Binding-site contacts:
Ligand atom C2 contacts residue GLU170 of chain 1.A at 3.5 Å.
Ligand atom P contacts residue SER216 of chain 1.A at 3.7 Å.
Ligand atom P contacts residue GLY176 of chain 1.A at 3.8 Å.
Ligand atom C2 contacts residue LYS15 of chain 1.A at 4.0 Å.
Ligand atom O3P contacts residue GLY238 of chain 1.A at 3.6 Å.
Ligand atom C1 contacts residue GLY237 of chain 1.A at 4.2 Å.
Ligand atom O4P contacts residue GLY176 of chain 1.A at 2.7 Å (h-bond).
Ligand atom C2 contacts residue LEU235 of chain 1.A at 4.0 Å (hydrophobic).
Ligand atom C1 contacts residue HIS97 of chain 1.A at 3.5 Å.
Ligand atom O1 contacts residue HIS97 of chain 1.A at 2.7 Å (h-bond).
Ligand atom O1P contacts residue LYS15 of chain 1.A at 3.2 Å (salt-bridge).
Ligand atom C2 contacts residue ILE175 of chain 1.A at 4.3 Å (hydrophobic).
Ligand atom P contacts residue GLY238 of chain 1.A at 3.7 Å.
Ligand atom O1P contacts residue ILE175 of chain 1.A at 3.8 Å.
Ligand atom O1 contacts residue GLU170 of chain 1.A at 3.8 Å.
Ligand atom O3P contacts residue VAL236 of chain 1.A at 3.9 Å.
Ligand atom O3P contacts residue VAL217 of chain 1.A at 4.2 Å.
Ligand atom C2 contacts residue VAL236 of chain 1.A at 4.3 Å (hydrophobic).
Ligand atom C1 contacts residue GLU170 of chain 1.A at 3.1 Å.
Ligand atom O4P contacts residue SER216 of chain 1.A at 2.8 Å (h-bond).
Ligand atom O1 contacts residue LYS15 of chain 1.A at 2.6 Å (salt-bridge).
Ligand atom O2 contacts residue GLU170 of chain 1.A at 2.5 Å (salt-bridge).
Ligand atom O1 contacts residue ILE175 of chain 1.A at 3.7 Å.
Ligand atom O4P contacts residue ILE175 of chain 1.A at 3.4 Å.
Ligand atom O2 contacts residue HIS97 of chain 1.A at 3.5 Å (h-bond).
Ligand atom C2 contacts residue GLY215 of chain 1.A at 4.1 Å.
Ligand atom C2 contacts residue GLY237 of chain 1.A at 3.5 Å.
Ligand atom O1P contacts residue GLY237 of chain 1.A at 3.4 Å.
Ligand atom O3P contacts residue GLY237 of chain 1.A at 2.8 Å (h-bond).
Ligand atom O3P contacts residue SER216 of chain 1.A at 3.5 Å (h-bond).
Ligand atom O2P contacts residue GLY238 of chain 1.A at 2.8 Å (h-bond).
Ligand atom O2P contacts residue GLY176 of chain 1.A at 3.9 Å.
Ligand atom P contacts residue GLY237 of chain 1.A at 3.6 Å.
Ligand atom O1P contacts residue GLY176 of chain 1.A at 4.3 Å.
Ligand atom O4P contacts residue ALA174 of chain 1.A at 3.6 Å (h-bond).
Ligand atom O4P contacts residue GLY215 of chain 1.A at 3.7 Å.
Ligand atom O2P contacts residue GLY237 of chain 1.A at 3.5 Å.
Ligand atom O2P contacts residue LYS15 of chain 1.A at 4.2 Å.
Ligand atom C1 contacts residue LYS15 of chain 1.A at 3.6 Å.
Ligand atom O2 contacts residue LEU235 of chain 1.A at 3.7 Å.

A protein and the small-molecule ligand that binds it are described below.
Small molecule (SMILES): O=C(O)COP(=O)(O)O

Sequence of chain 1.A:
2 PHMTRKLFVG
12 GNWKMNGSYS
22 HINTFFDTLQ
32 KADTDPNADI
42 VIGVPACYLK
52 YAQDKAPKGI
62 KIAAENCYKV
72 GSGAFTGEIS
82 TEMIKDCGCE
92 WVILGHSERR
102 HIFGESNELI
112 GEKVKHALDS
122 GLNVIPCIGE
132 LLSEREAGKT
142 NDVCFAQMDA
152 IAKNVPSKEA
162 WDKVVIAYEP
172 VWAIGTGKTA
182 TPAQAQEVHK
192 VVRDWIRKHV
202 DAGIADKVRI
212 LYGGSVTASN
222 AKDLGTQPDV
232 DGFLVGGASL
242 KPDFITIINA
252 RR